Sequence of chain 1.A:
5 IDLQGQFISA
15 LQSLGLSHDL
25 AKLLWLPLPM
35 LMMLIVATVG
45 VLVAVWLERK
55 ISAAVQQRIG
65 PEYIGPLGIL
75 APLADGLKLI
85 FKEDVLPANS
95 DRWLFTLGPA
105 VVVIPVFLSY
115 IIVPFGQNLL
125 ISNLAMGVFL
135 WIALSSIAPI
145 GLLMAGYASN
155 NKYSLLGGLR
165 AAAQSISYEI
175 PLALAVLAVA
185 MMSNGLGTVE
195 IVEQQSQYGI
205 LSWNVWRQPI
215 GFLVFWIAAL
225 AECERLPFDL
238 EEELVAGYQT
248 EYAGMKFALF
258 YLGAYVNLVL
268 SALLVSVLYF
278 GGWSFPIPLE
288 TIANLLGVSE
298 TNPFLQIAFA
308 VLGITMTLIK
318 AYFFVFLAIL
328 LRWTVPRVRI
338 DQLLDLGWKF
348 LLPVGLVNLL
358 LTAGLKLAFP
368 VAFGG

A protein and the small-molecule ligand that binds it are described below.
Small molecule (SMILES): C[C@@H]1CC[C@@]2(OC1)O[C@H]1[C@@H](O)[C@H]3[C@@H]4CC[C@H]5C[C@@H](O[C@@H]6O[C@H](CO)[C@H](O[C@@H]7O[C@H](CO)[C@@H](O)[C@H](O[C@@H]8OC[C@@H](O)[C@H](O)[C@H]8O)[C@H]7O[C@@H]7O[C@H](CO)[C@H](O)[C@H](O[C@@H]8O[C@H](CO)[C@@H](O)[C@H](O)[C@H]8O)[C@H]7O)[C@H](O)[C@H]6O)[C@H](O)C[C@]5(C)[C@H]4CC[C@]3(C)[C@H]1[C@@H]2C

Binding-site contacts:
Ligand atom O79 contacts residue VAL368 of chain 1.A at 3.8 Å.
Ligand atom C03 contacts residue LEU362 of chain 1.A at 3.6 Å (hydrophobic).
Ligand atom C85 contacts residue ARG211 of chain 1.A at 4.3 Å.
Ligand atom C85 contacts residue TRP210 of chain 1.A at 4.2 Å (hydrophobic).
Ligand atom C14 contacts residue ALA369 of chain 1.A at 4.5 Å (hydrophobic).
Ligand atom C04 contacts residue LEU362 of chain 1.A at 3.2 Å (hydrophobic).
Ligand atom C83 contacts residue PHE370 of chain 1.A at 3.6 Å (hydrophobic).
Ligand atom C14 contacts residue AJP1 of chain 1.Y at 4.5 Å.
Ligand atom C83 contacts residue LEU362 of chain 1.A at 4.0 Å (hydrophobic).
Ligand atom C13 contacts residue AJP1 of chain 1.Y at 3.6 Å.
Ligand atom C02 contacts residue ARG211 of chain 1.A at 4.4 Å.
Ligand atom C80 contacts residue PHE366 of chain 1.A at 4.1 Å (hydrophobic).
Ligand atom C02 contacts residue LEU362 of chain 1.A at 4.4 Å (hydrophobic).